Binding-site contacts:
Ligand atom OXT contacts residue LYS54 of chain 1.A at 3.3 Å.
Ligand atom CD1 contacts residue ASN231 of chain 1.A at 3.6 Å.
Ligand atom CA contacts residue LEU179 of chain 1.A at 3.8 Å (hydrophobic).
Ligand atom CD1 contacts residue ILE224 of chain 1.A at 3.9 Å (hydrophobic).
Ligand atom O contacts residue LEU234 of chain 1.A at 3.9 Å.
Ligand atom CG2 contacts residue LEU179 of chain 1.A at 3.9 Å (hydrophobic).
Ligand atom CB contacts residue ASN180 of chain 1.A at 3.4 Å.
Ligand atom O contacts residue ASN180 of chain 1.A at 2.9 Å (h-bond).
Ligand atom O contacts residue VAL183 of chain 1.A at 3.3 Å.
Ligand atom O3P contacts residue ARG61 of chain 1.A at 3.0 Å (salt-bridge).
Ligand atom O3P contacts residue ARG134 of chain 1.A at 2.8 Å (salt-bridge).
Ligand atom C contacts residue LYS54 of chain 1.A at 3.7 Å.
Ligand atom O1P contacts residue ARG61 of chain 1.A at 2.8 Å (salt-bridge).
Ligand atom C contacts residue LYS127 of chain 1.A at 3.9 Å.
Ligand atom O contacts residue ASN231 of chain 1.A at 3.0 Å (h-bond).
Ligand atom CD1 contacts residue ASP230 of chain 1.A at 3.2 Å.
Ligand atom CG contacts residue ASN231 of chain 1.A at 3.7 Å.
Ligand atom CG2 contacts residue GLY176 of chain 1.A at 3.6 Å.
Ligand atom O2P contacts residue TYR135 of chain 1.A at 2.6 Å (h-bond).
Ligand atom O contacts residue LEU179 of chain 1.A at 3.5 Å.
Ligand atom O1P contacts residue LYS54 of chain 1.A at 3.7 Å.
Ligand atom CA contacts residue ASN231 of chain 1.A at 3.9 Å.
Ligand atom O2P contacts residue ARG134 of chain 1.A at 2.9 Å (salt-bridge).
Ligand atom P contacts residue ARG134 of chain 1.A at 3.8 Å.
Ligand atom OD1 contacts residue TRP235 of chain 1.A at 3.1 Å (h-bond).
Ligand atom C contacts residue ASN231 of chain 1.A at 3.8 Å.
Ligand atom CA contacts residue ASN180 of chain 1.A at 3.4 Å.
Ligand atom P contacts residue TYR135 of chain 1.A at 3.8 Å.
Ligand atom N contacts residue ASN231 of chain 1.A at 2.9 Å (h-bond).
Ligand atom P contacts residue ARG61 of chain 1.A at 3.7 Å.
Ligand atom CA contacts residue ASN231 of chain 1.A at 3.6 Å.
Ligand atom N contacts residue ASN180 of chain 1.A at 3.0 Å (h-bond).
Ligand atom CB contacts residue ASN231 of chain 1.A at 3.4 Å.
Ligand atom O contacts residue LYS127 of chain 1.A at 2.9 Å (salt-bridge).
Ligand atom N contacts residue LEU179 of chain 1.A at 3.8 Å.
Ligand atom C contacts residue ASN231 of chain 1.A at 3.9 Å.
Ligand atom CB contacts residue LEU179 of chain 1.A at 3.9 Å (hydrophobic).
Ligand atom C contacts residue ASN180 of chain 1.A at 3.7 Å.
Ligand atom ND2 contacts residue GLU187 of chain 1.A at 3.1 Å (salt-bridge).
Ligand atom C contacts residue LEU179 of chain 1.A at 3.8 Å (hydrophobic).

This small molecule binds to this protein.
Small molecule (SMILES): CC[C@H](C)[C@H](NC(=O)[C@H](COP(=O)(O)O)NC(=O)[C@H](CC(C)C)NC(=O)[C@H](CC(N)=O)NC(=O)[C@@H](N)C(C)C)C(=O)O

Sequence of chain 1.A:
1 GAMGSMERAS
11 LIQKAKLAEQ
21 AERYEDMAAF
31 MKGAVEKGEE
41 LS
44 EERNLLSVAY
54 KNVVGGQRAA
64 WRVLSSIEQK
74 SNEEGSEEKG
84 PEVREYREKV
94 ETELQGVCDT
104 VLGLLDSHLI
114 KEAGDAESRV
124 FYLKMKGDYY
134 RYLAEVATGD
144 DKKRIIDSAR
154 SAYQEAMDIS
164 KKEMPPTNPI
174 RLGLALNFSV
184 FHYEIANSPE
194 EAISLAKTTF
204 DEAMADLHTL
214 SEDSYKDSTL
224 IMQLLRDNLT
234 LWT